Sequence of chain 1.A:
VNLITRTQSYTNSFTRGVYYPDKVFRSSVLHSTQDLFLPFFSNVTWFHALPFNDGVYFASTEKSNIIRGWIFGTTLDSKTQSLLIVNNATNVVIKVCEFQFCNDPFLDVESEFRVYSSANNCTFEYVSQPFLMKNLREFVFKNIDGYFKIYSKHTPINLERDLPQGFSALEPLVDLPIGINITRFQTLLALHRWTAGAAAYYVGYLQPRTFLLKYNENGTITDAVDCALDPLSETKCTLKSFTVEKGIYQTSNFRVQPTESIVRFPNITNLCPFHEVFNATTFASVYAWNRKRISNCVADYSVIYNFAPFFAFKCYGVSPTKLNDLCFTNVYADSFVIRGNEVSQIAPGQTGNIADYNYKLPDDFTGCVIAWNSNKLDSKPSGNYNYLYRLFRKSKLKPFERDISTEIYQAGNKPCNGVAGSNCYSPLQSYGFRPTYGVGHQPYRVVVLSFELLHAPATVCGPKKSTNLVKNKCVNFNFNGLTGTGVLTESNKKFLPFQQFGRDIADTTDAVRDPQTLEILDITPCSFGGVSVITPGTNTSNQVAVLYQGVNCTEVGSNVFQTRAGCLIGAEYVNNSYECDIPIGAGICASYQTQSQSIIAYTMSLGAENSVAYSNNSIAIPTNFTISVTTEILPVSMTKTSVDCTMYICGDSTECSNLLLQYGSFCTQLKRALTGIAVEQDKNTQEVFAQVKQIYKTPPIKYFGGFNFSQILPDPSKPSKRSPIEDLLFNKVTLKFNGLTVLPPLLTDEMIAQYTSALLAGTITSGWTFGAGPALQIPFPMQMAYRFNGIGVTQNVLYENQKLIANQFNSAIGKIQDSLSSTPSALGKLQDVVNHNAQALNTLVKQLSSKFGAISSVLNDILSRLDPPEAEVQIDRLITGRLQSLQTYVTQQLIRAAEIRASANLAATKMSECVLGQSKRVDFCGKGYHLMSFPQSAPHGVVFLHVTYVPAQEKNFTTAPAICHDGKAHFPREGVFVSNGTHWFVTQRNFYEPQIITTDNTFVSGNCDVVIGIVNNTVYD

Sequence of chain 1.B:
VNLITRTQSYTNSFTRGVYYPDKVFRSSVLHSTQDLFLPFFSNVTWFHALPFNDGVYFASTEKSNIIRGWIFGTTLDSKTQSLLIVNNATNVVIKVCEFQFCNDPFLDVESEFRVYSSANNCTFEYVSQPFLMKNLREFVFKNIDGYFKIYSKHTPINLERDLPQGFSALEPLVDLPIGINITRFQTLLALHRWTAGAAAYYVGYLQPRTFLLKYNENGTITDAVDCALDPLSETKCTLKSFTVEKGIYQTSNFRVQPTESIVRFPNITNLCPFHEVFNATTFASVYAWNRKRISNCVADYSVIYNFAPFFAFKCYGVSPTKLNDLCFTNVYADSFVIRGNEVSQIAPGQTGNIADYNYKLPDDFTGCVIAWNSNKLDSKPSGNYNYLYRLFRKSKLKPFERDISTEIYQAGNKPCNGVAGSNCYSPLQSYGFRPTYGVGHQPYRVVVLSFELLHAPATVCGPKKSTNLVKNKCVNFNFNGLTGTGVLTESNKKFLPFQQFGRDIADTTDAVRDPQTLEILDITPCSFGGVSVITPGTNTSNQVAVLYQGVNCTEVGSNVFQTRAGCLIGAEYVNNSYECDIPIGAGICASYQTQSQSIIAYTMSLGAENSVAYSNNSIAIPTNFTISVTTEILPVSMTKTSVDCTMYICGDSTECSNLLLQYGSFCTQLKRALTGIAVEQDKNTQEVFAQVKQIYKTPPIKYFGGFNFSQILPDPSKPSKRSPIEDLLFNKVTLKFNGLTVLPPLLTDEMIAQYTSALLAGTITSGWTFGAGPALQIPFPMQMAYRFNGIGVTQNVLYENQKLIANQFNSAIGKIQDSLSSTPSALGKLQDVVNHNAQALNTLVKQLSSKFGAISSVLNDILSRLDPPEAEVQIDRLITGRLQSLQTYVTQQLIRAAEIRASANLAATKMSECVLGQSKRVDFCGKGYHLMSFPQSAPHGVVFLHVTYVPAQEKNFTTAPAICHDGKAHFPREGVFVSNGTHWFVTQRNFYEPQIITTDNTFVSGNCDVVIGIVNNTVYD

Binding-site contacts:
Ligand atom O5 contacts residue GLN890 of chain 1.A at 3.8 Å.
Ligand atom C1 contacts residue ASN1069 of chain 1.B at 1.4 Å.
Ligand atom C6 contacts residue ASN1069 of chain 1.B at 4.5 Å.
Ligand atom C8 contacts residue GLU1067 of chain 1.B at 3.2 Å.
Ligand atom N2 contacts residue ASN1069 of chain 1.B at 2.9 Å (h-bond).
Ligand atom O7 contacts residue ASN1069 of chain 1.B at 4.5 Å.
Ligand atom C3 contacts residue ASN1069 of chain 1.B at 3.8 Å.
Ligand atom O6 contacts residue ASN1069 of chain 1.B at 4.2 Å.
Ligand atom C5 contacts residue ASN1069 of chain 1.B at 3.7 Å.
Ligand atom C4 contacts residue ASN1069 of chain 1.B at 4.2 Å.
Ligand atom C5 contacts residue GLN890 of chain 1.A at 4.5 Å.
Ligand atom C1 contacts residue GLN890 of chain 1.A at 3.6 Å.
Ligand atom C7 contacts residue ASN1069 of chain 1.B at 4.0 Å.
Ligand atom C7 contacts residue GLU1067 of chain 1.B at 4.5 Å.
Ligand atom C5 contacts residue ALA701 of chain 1.B at 4.1 Å (hydrophobic).
Ligand atom C6 contacts residue ALA701 of chain 1.B at 3.7 Å (hydrophobic).
Ligand atom O5 contacts residue ASN1069 of chain 1.B at 2.4 Å (h-bond).
Ligand atom C8 contacts residue LYS1068 of chain 1.B at 4.0 Å.
Ligand atom C2 contacts residue ASN1069 of chain 1.B at 2.5 Å.

The protein below binds the small molecule below.
Small molecule (SMILES): CC(=O)N[C@@H]1[C@@H](O)[C@H](O)[C@@H](CO)O[C@H]1O